The protein below binds the small molecule below.
Small molecule (SMILES): CCCCSC(=S)SC(C)(C)C(=O)NCCN1C(=O)CCC1=O

Binding-site contacts:
Ligand atom O19 contacts residue CYS157 of chain 9.A at 3.1 Å.
Ligand atom C22 contacts residue CYS157 of chain 9.A at 4.0 Å (hydrophobic).
Ligand atom N17 contacts residue CYS157 of chain 9.A at 3.9 Å.
Ligand atom C20 contacts residue CYS157 of chain 9.A at 1.8 Å (hydrophobic).
Ligand atom O19 contacts residue GLY164 of chain 15.A at 4.4 Å.
Ligand atom C21 contacts residue ASP45 of chain 15.A at 4.2 Å.
Ligand atom C18 contacts residue CYS157 of chain 9.A at 2.8 Å (hydrophobic).
Ligand atom C21 contacts residue CYS157 of chain 9.A at 2.8 Å (hydrophobic).

Sequence of chain 15.A:
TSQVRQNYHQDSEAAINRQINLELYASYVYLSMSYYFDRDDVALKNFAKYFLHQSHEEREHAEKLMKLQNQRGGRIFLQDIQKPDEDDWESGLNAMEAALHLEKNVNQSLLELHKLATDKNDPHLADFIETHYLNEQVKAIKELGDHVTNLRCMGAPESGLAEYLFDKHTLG

Sequence of chain 9.A:
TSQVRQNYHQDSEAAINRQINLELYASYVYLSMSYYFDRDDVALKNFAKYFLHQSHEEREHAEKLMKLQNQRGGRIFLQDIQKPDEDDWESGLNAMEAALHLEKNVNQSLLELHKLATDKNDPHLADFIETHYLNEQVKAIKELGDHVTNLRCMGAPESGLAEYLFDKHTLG